A small-molecule ligand and the protein it binds are described below.
Small molecule (SMILES): Nc1nc2c(ncn2[C@@H]2O[C@H](CO[P](=O)(O)O[P](=O)(O)NP(=O)(O)O)[C@@H](O)[C@H]2O)c(=O)[nH]1

Binding-site contacts:
Ligand atom O6 contacts residue LEU176 of chain 1.A at 3.4 Å (h-bond).
Ligand atom O2B contacts residue LYS25 of chain 1.A at 3.0 Å (salt-bridge).
Ligand atom PG contacts residue VAL21 of chain 1.A at 3.5 Å.
Ligand atom O2A contacts residue THR26 of chain 1.A at 2.9 Å (h-bond).
Ligand atom N2 contacts residue MET140 of chain 1.A at 3.1 Å (h-bond).
Ligand atom N7 contacts residue ASN136 of chain 1.A at 3.1 Å (h-bond).
Ligand atom O2B contacts residue HIS20 of chain 1.A at 3.1 Å (h-bond).
Ligand atom C5 contacts residue ASN136 of chain 1.A at 3.7 Å.
Ligand atom C6 contacts residue LEU176 of chain 1.A at 3.6 Å (hydrophobic).
Ligand atom O6 contacts residue SER174 of chain 1.A at 3.3 Å (h-bond).
Ligand atom O6 contacts residue LYS137 of chain 1.A at 3.5 Å (salt-bridge).
Ligand atom C2' contacts residue THR27 of chain 1.A at 3.4 Å.
Ligand atom N7 contacts residue THR27 of chain 1.A at 3.6 Å.
Ligand atom O2A contacts residue THR27 of chain 1.A at 2.8 Å (h-bond).
Ligand atom C5 contacts residue LEU176 of chain 1.A at 3.6 Å (hydrophobic).
Ligand atom O3G contacts residue VAL21 of chain 1.A at 3.2 Å.
Ligand atom O1B contacts residue THR26 of chain 1.A at 2.4 Å (h-bond).
Ligand atom O6 contacts residue ALA175 of chain 1.A at 3.1 Å (h-bond).
Ligand atom O3A contacts residue GLY24 of chain 1.A at 3.1 Å (h-bond).
Ligand atom C8 contacts residue THR27 of chain 1.A at 3.2 Å.
Ligand atom N1 contacts residue LYS137 of chain 1.A at 3.6 Å.
Ligand atom O3G contacts residue LYS25 of chain 1.A at 3.4 Å.
Ligand atom PB contacts residue VAL21 of chain 1.A at 3.1 Å.
Ligand atom O6 contacts residue ASN136 of chain 1.A at 3.0 Å (h-bond).
Ligand atom O5' contacts residue GLY24 of chain 1.A at 3.5 Å.
Ligand atom O2B contacts residue GLY24 of chain 1.A at 3.5 Å (h-bond).
Ligand atom O3A contacts residue LYS25 of chain 1.A at 3.5 Å (salt-bridge).
Ligand atom N3B contacts residue VAL21 of chain 1.A at 2.4 Å (h-bond).
Ligand atom N1 contacts residue ASP139 of chain 1.A at 3.5 Å (salt-bridge).
Ligand atom O3A contacts residue VAL21 of chain 1.A at 3.3 Å (h-bond).
Ligand atom O2A contacts residue GLY24 of chain 1.A at 3.1 Å.
Ligand atom C5' contacts residue ASP22 of chain 1.A at 3.7 Å.
Ligand atom PB contacts residue LYS25 of chain 1.A at 3.3 Å.
Ligand atom PA contacts residue GLY24 of chain 1.A at 3.5 Å.
Ligand atom O2A contacts residue LYS25 of chain 1.A at 3.4 Å (salt-bridge).
Ligand atom O2B contacts residue VAL21 of chain 1.A at 3.2 Å (h-bond).
Ligand atom C6 contacts residue LYS137 of chain 1.A at 3.5 Å.
Ligand atom O1B contacts residue LYS25 of chain 1.A at 3.1 Å (salt-bridge).
Ligand atom O5' contacts residue THR27 of chain 1.A at 3.5 Å (h-bond).
Ligand atom O2G contacts residue THR26 of chain 1.A at 3.1 Å (h-bond).

Sequence of chain 1.A:
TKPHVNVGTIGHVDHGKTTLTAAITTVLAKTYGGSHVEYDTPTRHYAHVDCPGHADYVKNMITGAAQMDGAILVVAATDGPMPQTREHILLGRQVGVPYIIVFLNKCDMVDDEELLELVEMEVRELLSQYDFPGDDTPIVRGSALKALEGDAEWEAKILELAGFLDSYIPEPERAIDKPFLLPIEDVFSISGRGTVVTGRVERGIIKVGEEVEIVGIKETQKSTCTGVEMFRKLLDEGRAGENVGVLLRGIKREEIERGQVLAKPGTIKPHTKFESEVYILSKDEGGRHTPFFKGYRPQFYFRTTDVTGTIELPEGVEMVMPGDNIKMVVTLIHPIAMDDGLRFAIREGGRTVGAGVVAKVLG